Binding-site contacts:
Ligand atom PA contacts residue THR175 of chain 1.QA at 3.6 Å.
Ligand atom O3A contacts residue ARG277 of chain 1.RA at 3.6 Å (salt-bridge).
Ligand atom C4' contacts residue LYS179 of chain 1.QA at 3.6 Å.
Ligand atom C5 contacts residue MET176 of chain 1.QA at 3.1 Å (hydrophobic).
Ligand atom PA contacts residue LYS174 of chain 1.QA at 3.5 Å.
Ligand atom N7 contacts residue GLY334 of chain 1.QA at 3.2 Å (h-bond).
Ligand atom S1G contacts residue LYS174 of chain 1.QA at 3.6 Å.
Ligand atom C5' contacts residue LYS179 of chain 1.QA at 3.2 Å.
Ligand atom N7 contacts residue GLY173 of chain 1.QA at 3.3 Å.
Ligand atom N1 contacts residue ILE306 of chain 1.QA at 3.5 Å.
Ligand atom O2B contacts residue ARG277 of chain 1.RA at 2.4 Å (salt-bridge).
Ligand atom PG contacts residue LYS174 of chain 1.QA at 3.6 Å.
Ligand atom C4 contacts residue MET176 of chain 1.QA at 3.3 Å (hydrophobic).
Ligand atom C5 contacts residue GLY334 of chain 1.QA at 2.8 Å.
Ligand atom O3' contacts residue LYS179 of chain 1.QA at 3.1 Å (salt-bridge).
Ligand atom O1A contacts residue MET176 of chain 1.QA at 2.6 Å (h-bond).
Ligand atom PB contacts residue ARG277 of chain 1.RA at 3.3 Å.
Ligand atom O1B contacts residue THR175 of chain 1.QA at 2.7 Å (h-bond).
Ligand atom PB contacts residue LYS174 of chain 1.QA at 3.5 Å.
Ligand atom O3A contacts residue LYS174 of chain 1.QA at 3.0 Å (salt-bridge).
Ligand atom O3B contacts residue ARG277 of chain 1.RA at 3.5 Å (salt-bridge).
Ligand atom C6 contacts residue GLY334 of chain 1.QA at 2.2 Å.
Ligand atom O3B contacts residue LYS174 of chain 1.QA at 3.6 Å.
Ligand atom O1B contacts residue LYS174 of chain 1.QA at 3.2 Å.
Ligand atom N6 contacts residue GLY130 of chain 1.QA at 3.3 Å (h-bond).
Ligand atom C8 contacts residue MET176 of chain 1.QA at 3.2 Å (hydrophobic).
Ligand atom N9 contacts residue MET176 of chain 1.QA at 3.3 Å.
Ligand atom O1A contacts residue GLY173 of chain 1.QA at 3.0 Å.
Ligand atom O2A contacts residue THR175 of chain 1.QA at 3.4 Å.
Ligand atom C2 contacts residue ILE310 of chain 1.QA at 3.4 Å (hydrophobic).
Ligand atom O3G contacts residue ARG280 of chain 1.RA at 2.3 Å (salt-bridge).
Ligand atom O2B contacts residue ASP251 of chain 1.RA at 2.9 Å (salt-bridge).
Ligand atom C8 contacts residue GLY173 of chain 1.QA at 3.5 Å.
Ligand atom N6 contacts residue GLY334 of chain 1.QA at 2.1 Å (h-bond).
Ligand atom O1A contacts residue LYS174 of chain 1.QA at 2.9 Å (salt-bridge).
Ligand atom N1 contacts residue GLY334 of chain 1.QA at 3.0 Å (h-bond).
Ligand atom O1A contacts residue THR175 of chain 1.QA at 2.7 Å (h-bond).
Ligand atom O2G contacts residue LYS174 of chain 1.QA at 3.3 Å.
Ligand atom O3A contacts residue GLY173 of chain 1.QA at 3.5 Å.
Ligand atom N7 contacts residue MET176 of chain 1.QA at 3.1 Å.

Sequence of chain 1.QA:
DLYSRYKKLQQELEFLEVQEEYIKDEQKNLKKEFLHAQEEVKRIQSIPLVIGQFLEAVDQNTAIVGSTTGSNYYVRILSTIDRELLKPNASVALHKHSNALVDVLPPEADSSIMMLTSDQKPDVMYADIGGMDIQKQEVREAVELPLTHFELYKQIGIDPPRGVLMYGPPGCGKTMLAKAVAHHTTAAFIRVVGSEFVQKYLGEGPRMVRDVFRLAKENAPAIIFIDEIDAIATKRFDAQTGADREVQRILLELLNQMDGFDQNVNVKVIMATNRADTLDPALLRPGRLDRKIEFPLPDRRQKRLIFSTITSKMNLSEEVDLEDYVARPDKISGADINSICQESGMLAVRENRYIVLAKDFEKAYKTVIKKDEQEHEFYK

Sequence of chain 1.RA:
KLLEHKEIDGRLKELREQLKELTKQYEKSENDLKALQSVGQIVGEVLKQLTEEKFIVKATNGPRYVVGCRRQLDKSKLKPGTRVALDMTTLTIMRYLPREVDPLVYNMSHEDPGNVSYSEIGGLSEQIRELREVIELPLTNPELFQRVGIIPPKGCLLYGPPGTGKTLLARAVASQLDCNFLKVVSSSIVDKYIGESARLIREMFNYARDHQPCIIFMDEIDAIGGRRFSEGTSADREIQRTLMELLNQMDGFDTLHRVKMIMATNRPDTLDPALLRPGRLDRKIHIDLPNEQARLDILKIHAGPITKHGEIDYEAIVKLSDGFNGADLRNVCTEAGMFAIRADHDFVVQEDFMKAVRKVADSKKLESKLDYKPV

A protein and the small-molecule ligand that binds it are described below.
Small molecule (SMILES): Nc1ncnc2c1ncn2[C@@H]1O[C@H](COP(=O)(O)OP(=O)(O)OP(O)(O)=S)[C@@H](O)[C@H]1O